This protein binds this small molecule.
Small molecule (SMILES): C[C@@H](OP(=O)(O)O)C(=O)O

Sequence of chain 1.C:
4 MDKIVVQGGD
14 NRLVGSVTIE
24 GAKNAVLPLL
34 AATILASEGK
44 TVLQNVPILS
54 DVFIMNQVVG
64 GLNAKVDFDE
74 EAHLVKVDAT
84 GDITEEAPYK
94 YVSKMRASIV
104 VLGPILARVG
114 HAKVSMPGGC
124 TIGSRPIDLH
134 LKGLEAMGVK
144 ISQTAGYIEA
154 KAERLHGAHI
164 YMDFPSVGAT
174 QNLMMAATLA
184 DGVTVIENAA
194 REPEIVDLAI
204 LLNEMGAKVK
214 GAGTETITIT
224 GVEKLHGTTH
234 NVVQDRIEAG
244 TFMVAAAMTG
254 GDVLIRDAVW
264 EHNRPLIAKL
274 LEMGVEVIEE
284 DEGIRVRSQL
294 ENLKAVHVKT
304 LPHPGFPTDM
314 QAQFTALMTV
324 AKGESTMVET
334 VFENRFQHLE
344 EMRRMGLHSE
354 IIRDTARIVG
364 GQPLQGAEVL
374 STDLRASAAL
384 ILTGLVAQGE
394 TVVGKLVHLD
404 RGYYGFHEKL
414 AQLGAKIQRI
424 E

Binding-site contacts:
Ligand atom O1P contacts residue ARG404 of chain 1.C at 2.7 Å (salt-bridge).
Ligand atom C2 contacts residue ARG128 of chain 1.C at 4.2 Å.
Ligand atom O1P contacts residue LYS97 of chain 1.C at 4.0 Å.
Ligand atom C3 contacts residue ARG404 of chain 1.C at 4.2 Å.
Ligand atom O2' contacts residue MG1 of chain 1.L at 2.8 Å.
Ligand atom O1P contacts residue MG1 of chain 1.L at 2.0 Å.
Ligand atom O1 contacts residue THR124 of chain 1.C at 3.2 Å (h-bond).
Ligand atom O3P contacts residue MET98 of chain 1.C at 4.4 Å.
Ligand atom P contacts residue MG1 of chain 1.L at 3.3 Å.
Ligand atom C3 contacts residue CYS123 of chain 1.C at 2.9 Å (hydrophobic).
Ligand atom P contacts residue ARG99 of chain 1.C at 4.2 Å.
Ligand atom O2 contacts residue ARG99 of chain 1.C at 3.7 Å.
Ligand atom C1 contacts residue GLY122 of chain 1.C at 4.5 Å.
Ligand atom O2P contacts residue MG1 of chain 1.L at 3.6 Å.
Ligand atom C1 contacts residue MG1 of chain 1.L at 3.6 Å.
Ligand atom O2 contacts residue CYS123 of chain 1.C at 2.5 Å (h-bond).
Ligand atom O3P contacts residue ARG404 of chain 1.C at 2.9 Å (salt-bridge).
Ligand atom O2' contacts residue CYS123 of chain 1.C at 3.7 Å.
Ligand atom P contacts residue ARG404 of chain 1.C at 3.7 Å.
Ligand atom C3 contacts residue ARG128 of chain 1.C at 4.2 Å.
Ligand atom O2P contacts residue LYS97 of chain 1.C at 4.2 Å.
Ligand atom O3P contacts residue ARG128 of chain 1.C at 4.3 Å.
Ligand atom O2P contacts residue ARG99 of chain 1.C at 3.1 Å (salt-bridge).
Ligand atom C2 contacts residue CYS123 of chain 1.C at 1.9 Å (hydrophobic).
Ligand atom C2 contacts residue MG1 of chain 1.L at 4.4 Å.
Ligand atom O2' contacts residue GLY122 of chain 1.C at 4.0 Å.
Ligand atom P contacts residue MET98 of chain 1.C at 4.5 Å.
Ligand atom O3P contacts residue ARG99 of chain 1.C at 4.0 Å.
Ligand atom O2 contacts residue ARG128 of chain 1.C at 3.8 Å.
Ligand atom C2 contacts residue THR124 of chain 1.C at 4.2 Å.
Ligand atom O1 contacts residue MG1 of chain 1.L at 4.2 Å.
Ligand atom O2 contacts residue MG1 of chain 1.L at 4.2 Å.
Ligand atom C1 contacts residue THR124 of chain 1.C at 3.8 Å.
Ligand atom P contacts residue CYS123 of chain 1.C at 4.1 Å.
Ligand atom O3P contacts residue MG1 of chain 1.L at 4.4 Å.
Ligand atom C1 contacts residue CYS123 of chain 1.C at 2.9 Å (hydrophobic).
Ligand atom O2P contacts residue MET98 of chain 1.C at 3.6 Å.
Ligand atom O1 contacts residue CYS123 of chain 1.C at 3.4 Å (h-bond).